Sequence of chain 1.A:
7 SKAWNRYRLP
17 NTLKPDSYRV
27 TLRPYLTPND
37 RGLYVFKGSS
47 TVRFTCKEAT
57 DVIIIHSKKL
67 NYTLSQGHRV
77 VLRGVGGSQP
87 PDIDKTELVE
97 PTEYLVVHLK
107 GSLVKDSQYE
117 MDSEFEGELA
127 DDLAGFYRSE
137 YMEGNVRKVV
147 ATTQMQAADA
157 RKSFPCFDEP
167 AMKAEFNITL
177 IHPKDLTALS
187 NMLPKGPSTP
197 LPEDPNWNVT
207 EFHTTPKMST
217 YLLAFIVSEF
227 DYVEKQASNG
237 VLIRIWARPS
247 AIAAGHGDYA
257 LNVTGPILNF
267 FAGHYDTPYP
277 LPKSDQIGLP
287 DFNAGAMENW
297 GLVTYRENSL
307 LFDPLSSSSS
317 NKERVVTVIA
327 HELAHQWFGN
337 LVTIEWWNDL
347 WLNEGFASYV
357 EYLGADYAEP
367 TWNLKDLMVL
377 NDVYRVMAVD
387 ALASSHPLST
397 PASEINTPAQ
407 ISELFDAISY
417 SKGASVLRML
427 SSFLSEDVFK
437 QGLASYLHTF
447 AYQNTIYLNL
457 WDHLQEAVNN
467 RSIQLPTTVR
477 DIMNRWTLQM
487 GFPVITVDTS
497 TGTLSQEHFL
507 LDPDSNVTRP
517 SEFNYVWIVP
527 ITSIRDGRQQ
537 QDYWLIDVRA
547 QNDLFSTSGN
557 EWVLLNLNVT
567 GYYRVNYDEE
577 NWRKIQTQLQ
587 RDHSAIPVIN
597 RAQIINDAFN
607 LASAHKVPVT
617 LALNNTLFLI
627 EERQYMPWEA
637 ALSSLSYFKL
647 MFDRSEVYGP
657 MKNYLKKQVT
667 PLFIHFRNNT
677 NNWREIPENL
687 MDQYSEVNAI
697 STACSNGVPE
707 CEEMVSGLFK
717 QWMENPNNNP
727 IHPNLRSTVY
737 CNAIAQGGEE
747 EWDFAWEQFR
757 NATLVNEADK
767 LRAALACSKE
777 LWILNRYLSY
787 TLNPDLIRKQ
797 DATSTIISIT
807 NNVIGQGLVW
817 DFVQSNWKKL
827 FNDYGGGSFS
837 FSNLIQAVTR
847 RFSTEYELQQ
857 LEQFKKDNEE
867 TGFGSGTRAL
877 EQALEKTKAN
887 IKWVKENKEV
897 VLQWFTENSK

The protein below binds the small molecule below.
Small molecule (SMILES): CC(=O)N[C@@H]1[C@@H](O)[C@H](O)[C@@H](CO)O[C@H]1O

Sequence of chain 1.C:
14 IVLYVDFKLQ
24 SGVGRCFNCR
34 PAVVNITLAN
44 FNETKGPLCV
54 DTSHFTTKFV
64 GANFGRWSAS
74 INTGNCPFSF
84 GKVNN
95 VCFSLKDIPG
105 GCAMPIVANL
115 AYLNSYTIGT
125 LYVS

Binding-site contacts:
Ligand atom C2 contacts residue ASN258 of chain 1.A at 2.4 Å.
Ligand atom O5 contacts residue ASN258 of chain 1.A at 2.3 Å (h-bond).
Ligand atom C1 contacts residue ASN258 of chain 1.A at 1.4 Å.
Ligand atom C5 contacts residue TYR116 of chain 1.C at 4.0 Å (hydrophobic).
Ligand atom O4 contacts residue TYR116 of chain 1.C at 3.3 Å (h-bond).
Ligand atom C5 contacts residue ASN258 of chain 1.A at 3.6 Å.
Ligand atom O4 contacts residue LEU117 of chain 1.C at 4.4 Å.
Ligand atom O3 contacts residue TYR116 of chain 1.C at 3.8 Å.
Ligand atom O7 contacts residue TYR255 of chain 1.A at 3.5 Å.
Ligand atom C2 contacts residue TYR116 of chain 1.C at 4.4 Å (hydrophobic).
Ligand atom C3 contacts residue ASN258 of chain 1.A at 3.8 Å.
Ligand atom C7 contacts residue ASN258 of chain 1.A at 3.7 Å.
Ligand atom O7 contacts residue ASN258 of chain 1.A at 3.6 Å.
Ligand atom C4 contacts residue TYR116 of chain 1.C at 3.8 Å (hydrophobic).
Ligand atom O7 contacts residue LYS318 of chain 1.A at 4.5 Å.
Ligand atom N2 contacts residue ASP254 of chain 1.A at 4.5 Å.
Ligand atom C7 contacts residue TYR255 of chain 1.A at 4.3 Å (hydrophobic).
Ligand atom C8 contacts residue PRO310 of chain 1.A at 3.6 Å (hydrophobic).
Ligand atom C3 contacts residue TYR116 of chain 1.C at 3.3 Å (hydrophobic).
Ligand atom N2 contacts residue ASN258 of chain 1.A at 2.9 Å (h-bond).
Ligand atom C4 contacts residue ASN258 of chain 1.A at 4.1 Å.